Binding-site contacts:
Ligand atom O contacts residue SER142 of chain 1.A at 3.9 Å.
Ligand atom CD contacts residue PRO89 of chain 1.A at 3.2 Å (hydrophobic).
Ligand atom CG2 contacts residue LEU138 of chain 1.A at 4.0 Å (hydrophobic).
Ligand atom N contacts residue GLU193 of chain 1.A at 2.9 Å (salt-bridge).
Ligand atom OXT contacts residue ARG96 of chain 1.A at 3.1 Å (salt-bridge).
Ligand atom CG1 contacts residue LEU138 of chain 1.A at 3.6 Å (hydrophobic).
Ligand atom OD2 contacts residue SER142 of chain 1.A at 3.2 Å (h-bond).
Ligand atom CD contacts residue TYR61 of chain 1.A at 3.6 Å (hydrophobic).
Ligand atom CD contacts residue GLU193 of chain 1.A at 3.5 Å.
Ligand atom OXT contacts residue SER142 of chain 1.A at 2.7 Å (h-bond).
Ligand atom C contacts residue SER142 of chain 1.A at 3.3 Å.
Ligand atom CD1 contacts residue MET196 of chain 1.A at 3.9 Å (hydrophobic).
Ligand atom CA contacts residue THR91 of chain 1.A at 3.3 Å.
Ligand atom N contacts residue PRO89 of chain 1.A at 2.9 Å (h-bond).
Ligand atom CB1 contacts residue GLU193 of chain 1.A at 3.7 Å.
Ligand atom CG1 contacts residue THR143 of chain 1.A at 3.2 Å.
Ligand atom CG2 contacts residue TYR61 of chain 1.A at 3.4 Å (hydrophobic).
Ligand atom CD contacts residue MET196 of chain 1.A at 3.6 Å (hydrophobic).
Ligand atom N contacts residue TYR220 of chain 1.A at 4.0 Å.
Ligand atom CD2 contacts residue LEU138 of chain 1.A at 3.6 Å (hydrophobic).
Ligand atom OD1 contacts residue LEU138 of chain 1.A at 3.6 Å.
Ligand atom CA contacts residue GLU193 of chain 1.A at 3.4 Å.
Ligand atom OD2 contacts residue THR143 of chain 1.A at 2.9 Å (h-bond).
Ligand atom C contacts residue THR91 of chain 1.A at 3.4 Å.
Ligand atom OD1 contacts residue GLU193 of chain 1.A at 3.9 Å.
Ligand atom CB1 contacts residue LEU138 of chain 1.A at 3.6 Å (hydrophobic).
Ligand atom O contacts residue TYR61 of chain 1.A at 3.5 Å.
Ligand atom CG contacts residue TYR61 of chain 1.A at 3.8 Å (hydrophobic).
Ligand atom O contacts residue PRO89 of chain 1.A at 3.6 Å.
Ligand atom N contacts residue THR91 of chain 1.A at 3.1 Å (h-bond).
Ligand atom C contacts residue ARG96 of chain 1.A at 3.6 Å.
Ligand atom OD1 contacts residue THR143 of chain 1.A at 2.6 Å (h-bond).
Ligand atom CD2 contacts residue TYR61 of chain 1.A at 3.6 Å (hydrophobic).
Ligand atom OD2 contacts residue GLY141 of chain 1.A at 3.6 Å.
Ligand atom O contacts residue ARG96 of chain 1.A at 3.0 Å (salt-bridge).
Ligand atom O contacts residue LEU90 of chain 1.A at 3.9 Å.
Ligand atom OXT contacts residue GLY141 of chain 1.A at 3.7 Å.
Ligand atom CD1 contacts residue GLU13 of chain 1.A at 3.6 Å.
Ligand atom O contacts residue THR91 of chain 1.A at 3.1 Å (h-bond).
Ligand atom CD1 contacts residue TYR61 of chain 1.A at 3.5 Å (hydrophobic).

Sequence of chain 1.A:
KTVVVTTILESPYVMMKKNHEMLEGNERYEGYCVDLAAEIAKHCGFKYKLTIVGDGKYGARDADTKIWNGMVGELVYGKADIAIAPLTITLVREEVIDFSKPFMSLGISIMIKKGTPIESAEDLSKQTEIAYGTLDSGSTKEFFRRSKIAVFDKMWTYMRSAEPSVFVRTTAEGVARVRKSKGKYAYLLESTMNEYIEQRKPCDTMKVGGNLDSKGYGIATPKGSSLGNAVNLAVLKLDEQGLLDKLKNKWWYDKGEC

A small-molecule ligand and the protein it binds are described below.
Small molecule (SMILES): C=C(C)[C@H]1CN[C@H](C(=O)O)[C@H]1CC(=O)O